Binding-site contacts:
Ligand atom O7 contacts residue SER704 of chain 1.C at 4.2 Å.
Ligand atom O6 contacts residue ASN1074 of chain 1.C at 4.4 Å.
Ligand atom C3 contacts residue ALA706 of chain 1.C at 4.4 Å (hydrophobic).
Ligand atom N2 contacts residue ASN1074 of chain 1.C at 3.0 Å (h-bond).
Ligand atom O4 contacts residue ALA706 of chain 1.C at 3.8 Å.
Ligand atom C1 contacts residue GLN895 of chain 1.A at 4.2 Å.
Ligand atom C8 contacts residue ALA706 of chain 1.C at 4.5 Å (hydrophobic).
Ligand atom C5 contacts residue ASN1074 of chain 1.C at 3.6 Å.
Ligand atom C7 contacts residue ALA706 of chain 1.C at 4.0 Å (hydrophobic).
Ligand atom C2 contacts residue ASN1074 of chain 1.C at 2.5 Å.
Ligand atom O5 contacts residue ASN1074 of chain 1.C at 2.3 Å (h-bond).
Ligand atom C8 contacts residue ASN1074 of chain 1.C at 4.2 Å.
Ligand atom C6 contacts residue ALA706 of chain 1.C at 4.4 Å (hydrophobic).
Ligand atom O7 contacts residue ALA706 of chain 1.C at 3.4 Å.
Ligand atom C8 contacts residue GLU1072 of chain 1.C at 3.4 Å.
Ligand atom C5 contacts residue ALA706 of chain 1.C at 3.7 Å (hydrophobic).
Ligand atom C8 contacts residue LYS1073 of chain 1.C at 4.2 Å.
Ligand atom C4 contacts residue ASN1074 of chain 1.C at 4.2 Å.
Ligand atom C3 contacts residue ASN1074 of chain 1.C at 3.8 Å.
Ligand atom C7 contacts residue ASN1074 of chain 1.C at 3.7 Å.
Ligand atom C4 contacts residue ALA706 of chain 1.C at 4.2 Å (hydrophobic).
Ligand atom O7 contacts residue ASN1074 of chain 1.C at 4.0 Å.
Ligand atom C1 contacts residue ASN1074 of chain 1.C at 1.4 Å.

Sequence of chain 1.A:
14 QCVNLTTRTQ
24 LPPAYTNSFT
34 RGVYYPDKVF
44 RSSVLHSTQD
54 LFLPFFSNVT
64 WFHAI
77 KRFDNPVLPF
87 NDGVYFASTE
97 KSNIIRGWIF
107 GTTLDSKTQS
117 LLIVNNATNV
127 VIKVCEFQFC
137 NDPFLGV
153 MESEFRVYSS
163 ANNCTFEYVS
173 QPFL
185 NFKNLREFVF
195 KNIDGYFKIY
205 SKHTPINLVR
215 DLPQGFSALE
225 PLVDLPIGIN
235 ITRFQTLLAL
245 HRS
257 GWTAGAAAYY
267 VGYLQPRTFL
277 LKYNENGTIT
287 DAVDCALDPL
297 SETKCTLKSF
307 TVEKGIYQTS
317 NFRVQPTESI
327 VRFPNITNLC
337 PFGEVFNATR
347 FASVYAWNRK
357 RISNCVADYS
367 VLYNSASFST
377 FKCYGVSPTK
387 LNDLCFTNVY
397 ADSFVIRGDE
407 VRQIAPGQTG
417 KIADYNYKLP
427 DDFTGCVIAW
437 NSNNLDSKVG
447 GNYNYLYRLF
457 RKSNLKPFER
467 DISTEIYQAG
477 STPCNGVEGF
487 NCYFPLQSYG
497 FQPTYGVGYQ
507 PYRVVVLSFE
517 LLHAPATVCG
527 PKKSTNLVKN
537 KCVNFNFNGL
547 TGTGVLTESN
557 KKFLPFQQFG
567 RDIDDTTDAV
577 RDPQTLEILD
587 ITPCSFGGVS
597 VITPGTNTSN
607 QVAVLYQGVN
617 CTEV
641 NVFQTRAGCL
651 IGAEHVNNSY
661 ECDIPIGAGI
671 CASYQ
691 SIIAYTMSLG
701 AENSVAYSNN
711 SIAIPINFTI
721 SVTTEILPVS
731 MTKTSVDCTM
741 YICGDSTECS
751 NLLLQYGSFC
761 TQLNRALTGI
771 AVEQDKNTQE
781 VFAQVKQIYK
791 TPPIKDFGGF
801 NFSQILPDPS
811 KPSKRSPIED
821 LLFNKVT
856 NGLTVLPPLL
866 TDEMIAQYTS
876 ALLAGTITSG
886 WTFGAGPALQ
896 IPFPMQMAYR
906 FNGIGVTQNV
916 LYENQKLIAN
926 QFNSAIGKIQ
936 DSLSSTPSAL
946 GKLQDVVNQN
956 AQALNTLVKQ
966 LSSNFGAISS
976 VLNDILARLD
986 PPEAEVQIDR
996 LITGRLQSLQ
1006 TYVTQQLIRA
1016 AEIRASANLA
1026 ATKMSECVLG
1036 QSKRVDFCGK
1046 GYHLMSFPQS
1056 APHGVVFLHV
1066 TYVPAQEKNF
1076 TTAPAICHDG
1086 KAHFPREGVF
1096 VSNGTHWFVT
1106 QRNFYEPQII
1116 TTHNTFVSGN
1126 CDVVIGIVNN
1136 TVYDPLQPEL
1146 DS

This small molecule binds to this protein.
Small molecule (SMILES): CC(=O)N[C@H]1[C@H](O[C@H]2[C@H](O)[C@@H](NC(C)=O)CO[C@@H]2CO)O[C@H](CO)[C@@H](O)[C@@H]1O

Sequence of chain 1.C:
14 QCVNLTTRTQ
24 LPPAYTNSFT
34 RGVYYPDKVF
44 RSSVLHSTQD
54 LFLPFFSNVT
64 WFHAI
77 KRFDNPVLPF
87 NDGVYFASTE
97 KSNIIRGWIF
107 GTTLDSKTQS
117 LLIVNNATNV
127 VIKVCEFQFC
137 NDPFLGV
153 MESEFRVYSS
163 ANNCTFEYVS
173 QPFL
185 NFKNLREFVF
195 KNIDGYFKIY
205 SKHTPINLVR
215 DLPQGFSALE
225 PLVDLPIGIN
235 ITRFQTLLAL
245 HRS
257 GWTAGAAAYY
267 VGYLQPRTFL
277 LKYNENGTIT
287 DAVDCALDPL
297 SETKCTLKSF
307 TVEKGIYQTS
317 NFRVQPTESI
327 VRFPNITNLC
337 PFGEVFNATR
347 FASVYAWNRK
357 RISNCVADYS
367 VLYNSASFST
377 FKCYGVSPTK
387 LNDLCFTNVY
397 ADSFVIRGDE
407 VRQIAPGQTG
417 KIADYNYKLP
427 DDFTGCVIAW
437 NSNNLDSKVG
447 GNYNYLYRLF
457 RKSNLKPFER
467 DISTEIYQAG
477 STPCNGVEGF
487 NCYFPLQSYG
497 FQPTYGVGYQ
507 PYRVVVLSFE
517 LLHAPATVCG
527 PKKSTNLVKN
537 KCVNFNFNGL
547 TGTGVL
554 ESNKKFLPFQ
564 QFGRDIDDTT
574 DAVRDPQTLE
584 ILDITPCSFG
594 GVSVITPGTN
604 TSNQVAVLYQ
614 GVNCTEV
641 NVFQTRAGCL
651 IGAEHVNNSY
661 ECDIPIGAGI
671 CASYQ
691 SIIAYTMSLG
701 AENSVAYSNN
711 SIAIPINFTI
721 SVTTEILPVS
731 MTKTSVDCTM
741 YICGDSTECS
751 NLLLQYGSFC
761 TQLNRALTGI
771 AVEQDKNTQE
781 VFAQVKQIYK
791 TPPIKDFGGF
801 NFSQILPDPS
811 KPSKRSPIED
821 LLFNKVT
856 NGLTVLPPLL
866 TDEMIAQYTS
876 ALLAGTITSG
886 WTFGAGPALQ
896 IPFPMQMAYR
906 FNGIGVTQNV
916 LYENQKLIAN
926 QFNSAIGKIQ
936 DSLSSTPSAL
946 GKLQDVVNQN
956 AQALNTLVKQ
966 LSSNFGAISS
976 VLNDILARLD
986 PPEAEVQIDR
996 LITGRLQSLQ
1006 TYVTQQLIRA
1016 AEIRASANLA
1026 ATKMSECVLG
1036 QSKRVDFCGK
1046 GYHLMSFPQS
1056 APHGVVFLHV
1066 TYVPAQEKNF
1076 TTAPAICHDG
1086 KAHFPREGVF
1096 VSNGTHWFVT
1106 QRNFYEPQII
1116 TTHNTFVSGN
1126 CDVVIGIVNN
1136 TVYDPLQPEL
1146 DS